Binding-site contacts:
Ligand atom C4 contacts residue ASN103 of chain 1.G at 4.2 Å.
Ligand atom C5 contacts residue ASN103 of chain 1.G at 3.7 Å.
Ligand atom C1 contacts residue ASN103 of chain 1.G at 1.4 Å.
Ligand atom O5 contacts residue ASN103 of chain 1.G at 2.4 Å (h-bond).
Ligand atom O5 contacts residue GLY114 of chain 1.G at 4.3 Å.
Ligand atom C2 contacts residue ASN103 of chain 1.G at 2.4 Å.
Ligand atom O7 contacts residue ASN103 of chain 1.G at 3.0 Å (h-bond).
Ligand atom C8 contacts residue ASN103 of chain 1.G at 4.3 Å.
Ligand atom N2 contacts residue ASN103 of chain 1.G at 2.9 Å (h-bond).
Ligand atom C7 contacts residue ASN103 of chain 1.G at 3.1 Å.
Ligand atom C1 contacts residue LYS117 of chain 1.G at 4.3 Å.
Ligand atom C3 contacts residue ASN103 of chain 1.G at 3.8 Å.
Ligand atom O5 contacts residue LYS117 of chain 1.G at 4.0 Å.

Sequence of chain 1.G:
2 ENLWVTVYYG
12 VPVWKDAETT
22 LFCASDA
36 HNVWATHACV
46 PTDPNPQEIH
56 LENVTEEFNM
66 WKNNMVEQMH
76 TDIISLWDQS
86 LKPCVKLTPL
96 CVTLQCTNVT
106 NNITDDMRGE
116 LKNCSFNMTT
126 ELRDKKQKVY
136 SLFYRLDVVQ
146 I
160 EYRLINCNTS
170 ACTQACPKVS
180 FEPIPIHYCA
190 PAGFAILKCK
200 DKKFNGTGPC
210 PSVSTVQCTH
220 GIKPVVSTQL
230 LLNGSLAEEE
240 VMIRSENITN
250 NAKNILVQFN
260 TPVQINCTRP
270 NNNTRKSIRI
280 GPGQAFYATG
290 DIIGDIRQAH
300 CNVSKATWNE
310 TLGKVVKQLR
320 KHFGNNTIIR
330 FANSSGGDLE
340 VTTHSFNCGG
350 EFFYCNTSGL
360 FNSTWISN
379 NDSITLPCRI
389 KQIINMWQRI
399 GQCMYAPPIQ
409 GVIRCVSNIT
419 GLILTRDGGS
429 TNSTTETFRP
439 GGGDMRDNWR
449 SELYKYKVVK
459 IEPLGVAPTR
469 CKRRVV

A protein and the small-molecule ligand that binds it are described below.
Small molecule (SMILES): CC(=O)N[C@@H]1[C@@H](O)[C@H](O)[C@@H](CO)O[C@H]1O